Sequence of chain 1.D:
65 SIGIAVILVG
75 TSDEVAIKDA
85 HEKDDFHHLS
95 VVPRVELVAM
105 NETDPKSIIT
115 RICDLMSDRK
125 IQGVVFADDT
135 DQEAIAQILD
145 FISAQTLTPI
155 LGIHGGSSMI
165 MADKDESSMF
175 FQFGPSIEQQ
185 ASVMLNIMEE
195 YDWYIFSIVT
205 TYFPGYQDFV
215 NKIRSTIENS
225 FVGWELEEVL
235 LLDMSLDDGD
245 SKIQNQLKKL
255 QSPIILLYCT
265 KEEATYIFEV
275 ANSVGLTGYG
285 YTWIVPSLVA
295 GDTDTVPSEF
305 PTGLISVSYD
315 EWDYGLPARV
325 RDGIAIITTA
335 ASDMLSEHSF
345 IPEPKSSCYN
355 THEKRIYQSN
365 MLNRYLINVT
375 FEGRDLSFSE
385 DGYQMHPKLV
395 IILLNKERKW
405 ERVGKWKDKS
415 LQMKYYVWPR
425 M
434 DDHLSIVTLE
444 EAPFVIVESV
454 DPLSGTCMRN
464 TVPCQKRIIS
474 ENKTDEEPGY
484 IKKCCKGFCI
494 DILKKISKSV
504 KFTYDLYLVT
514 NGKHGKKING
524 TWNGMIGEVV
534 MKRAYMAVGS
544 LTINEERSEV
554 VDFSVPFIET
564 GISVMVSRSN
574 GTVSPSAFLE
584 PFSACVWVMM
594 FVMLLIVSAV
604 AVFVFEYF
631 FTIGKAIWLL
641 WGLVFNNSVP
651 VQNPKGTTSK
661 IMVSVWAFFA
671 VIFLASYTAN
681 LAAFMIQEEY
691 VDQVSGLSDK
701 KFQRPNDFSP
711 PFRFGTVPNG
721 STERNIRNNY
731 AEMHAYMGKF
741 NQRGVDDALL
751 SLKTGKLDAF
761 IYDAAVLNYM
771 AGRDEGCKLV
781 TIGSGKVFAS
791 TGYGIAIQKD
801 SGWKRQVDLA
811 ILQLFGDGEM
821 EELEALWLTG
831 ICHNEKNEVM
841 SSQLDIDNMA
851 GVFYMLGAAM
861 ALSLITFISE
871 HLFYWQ

Binding-site contacts:
Ligand atom C7 contacts residue ASN573 of chain 1.D at 3.3 Å.
Ligand atom C2 contacts residue ASN573 of chain 1.D at 2.4 Å.
Ligand atom C3 contacts residue ASN573 of chain 1.D at 3.8 Å.
Ligand atom C8 contacts residue ASN573 of chain 1.D at 4.4 Å.
Ligand atom O5 contacts residue ASN573 of chain 1.D at 2.4 Å (h-bond).
Ligand atom C1 contacts residue ASN573 of chain 1.D at 1.4 Å.
Ligand atom C4 contacts residue ASN573 of chain 1.D at 4.2 Å.
Ligand atom C5 contacts residue ASN573 of chain 1.D at 3.7 Å.
Ligand atom N2 contacts residue ASN573 of chain 1.D at 2.8 Å (h-bond).
Ligand atom O7 contacts residue ASN573 of chain 1.D at 3.4 Å (h-bond).

This small molecule binds to this protein.
Small molecule (SMILES): CC(=O)N[C@@H]1[C@@H](O)[C@H](O)[C@@H](CO)O[C@H]1O